Binding-site contacts:
Ligand atom C3 contacts residue TRP30 of chain 2.A at 3.6 Å (hydrophobic).
Ligand atom N3 contacts residue TRP30 of chain 2.A at 3.5 Å.
Ligand atom O6 contacts residue TRP30 of chain 2.A at 3.8 Å.
Ligand atom O2 contacts residue TRP30 of chain 2.A at 3.8 Å.
Ligand atom C4 contacts residue TRP30 of chain 2.A at 3.5 Å (hydrophobic).
Ligand atom C1 contacts residue TRP30 of chain 2.A at 4.1 Å (hydrophobic).
Ligand atom N7 contacts residue TRP30 of chain 2.A at 3.6 Å.
Ligand atom N9 contacts residue TRP30 of chain 2.A at 3.6 Å.
Ligand atom N1 contacts residue TRP30 of chain 2.A at 3.6 Å.
Ligand atom C6 contacts residue TRP30 of chain 2.A at 3.6 Å (hydrophobic).
Ligand atom O2 contacts residue ALA26 of chain 2.A at 4.3 Å.
Ligand atom C5 contacts residue TRP30 of chain 2.A at 3.6 Å (hydrophobic).
Ligand atom C2 contacts residue TRP30 of chain 2.A at 3.6 Å (hydrophobic).
Ligand atom C8 contacts residue TRP30 of chain 2.A at 3.5 Å (hydrophobic).

Sequence of chain 2.A:
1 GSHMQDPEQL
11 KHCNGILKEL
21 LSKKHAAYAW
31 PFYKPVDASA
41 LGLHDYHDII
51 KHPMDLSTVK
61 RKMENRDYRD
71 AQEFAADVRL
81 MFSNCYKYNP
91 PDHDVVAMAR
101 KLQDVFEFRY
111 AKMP

The protein below binds the small molecule below.
Small molecule (SMILES): Cn1c(=O)c2[nH]cnc2n(C)c1=O